Sequence of chain 1.B:
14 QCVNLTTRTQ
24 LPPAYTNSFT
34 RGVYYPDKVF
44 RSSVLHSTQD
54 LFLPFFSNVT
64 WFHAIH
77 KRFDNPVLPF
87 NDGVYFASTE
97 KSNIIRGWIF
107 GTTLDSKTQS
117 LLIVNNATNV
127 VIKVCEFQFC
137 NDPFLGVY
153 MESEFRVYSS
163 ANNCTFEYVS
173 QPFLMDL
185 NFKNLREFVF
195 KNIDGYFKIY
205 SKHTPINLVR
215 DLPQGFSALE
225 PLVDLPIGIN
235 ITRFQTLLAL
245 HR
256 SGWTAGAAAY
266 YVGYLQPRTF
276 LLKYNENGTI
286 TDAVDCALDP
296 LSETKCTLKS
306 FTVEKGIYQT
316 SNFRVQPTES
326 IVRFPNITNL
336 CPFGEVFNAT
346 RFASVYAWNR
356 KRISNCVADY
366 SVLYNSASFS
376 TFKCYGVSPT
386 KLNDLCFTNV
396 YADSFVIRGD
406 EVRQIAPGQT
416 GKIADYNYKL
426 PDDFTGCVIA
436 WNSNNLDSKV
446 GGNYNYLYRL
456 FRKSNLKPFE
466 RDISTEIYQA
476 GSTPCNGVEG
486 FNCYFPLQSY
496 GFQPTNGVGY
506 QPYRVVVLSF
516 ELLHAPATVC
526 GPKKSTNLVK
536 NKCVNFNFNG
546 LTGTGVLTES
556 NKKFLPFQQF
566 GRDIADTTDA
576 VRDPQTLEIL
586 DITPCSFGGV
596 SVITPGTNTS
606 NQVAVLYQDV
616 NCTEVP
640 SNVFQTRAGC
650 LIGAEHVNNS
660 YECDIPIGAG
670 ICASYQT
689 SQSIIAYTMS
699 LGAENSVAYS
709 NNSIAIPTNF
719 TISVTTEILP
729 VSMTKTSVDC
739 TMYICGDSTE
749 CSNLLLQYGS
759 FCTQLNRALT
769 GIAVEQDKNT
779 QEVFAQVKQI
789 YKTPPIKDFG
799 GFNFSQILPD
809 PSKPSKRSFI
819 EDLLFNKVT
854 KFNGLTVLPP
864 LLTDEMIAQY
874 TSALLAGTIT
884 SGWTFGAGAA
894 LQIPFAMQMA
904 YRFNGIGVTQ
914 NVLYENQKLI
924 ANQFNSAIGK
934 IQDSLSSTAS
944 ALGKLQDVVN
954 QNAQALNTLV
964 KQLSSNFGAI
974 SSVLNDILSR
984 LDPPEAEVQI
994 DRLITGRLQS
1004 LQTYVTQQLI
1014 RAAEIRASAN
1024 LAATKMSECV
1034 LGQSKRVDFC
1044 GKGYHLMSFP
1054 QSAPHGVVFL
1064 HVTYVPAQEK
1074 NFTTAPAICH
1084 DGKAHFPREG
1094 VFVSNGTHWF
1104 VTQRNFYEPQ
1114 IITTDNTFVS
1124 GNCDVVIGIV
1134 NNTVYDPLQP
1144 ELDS

This small molecule binds to this protein.
Small molecule (SMILES): CC(=O)N[C@H]1[C@H](O[C@H]2[C@H](O)[C@@H](NC(C)=O)CO[C@@H]2CO)O[C@H](CO)[C@@H](O)[C@@H]1O

Binding-site contacts:
Ligand atom C3 contacts residue ASN1134 of chain 1.B at 3.8 Å.
Ligand atom C4 contacts residue ASN1134 of chain 1.B at 4.2 Å.
Ligand atom N2 contacts residue ASN1134 of chain 1.B at 2.9 Å (h-bond).
Ligand atom O5 contacts residue ASN1134 of chain 1.B at 2.4 Å (h-bond).
Ligand atom C2 contacts residue ASN1134 of chain 1.B at 2.4 Å.
Ligand atom C8 contacts residue ASN1134 of chain 1.B at 4.5 Å.
Ligand atom C5 contacts residue ASN1134 of chain 1.B at 3.6 Å.
Ligand atom C7 contacts residue ASN1134 of chain 1.B at 3.3 Å.
Ligand atom O7 contacts residue ASN1134 of chain 1.B at 3.4 Å (h-bond).
Ligand atom C1 contacts residue ASN1134 of chain 1.B at 1.4 Å.